This small molecule binds to this protein.
Small molecule (SMILES): COc1cc(CN(C)c2cnc3nc(N)nc(N)c3c2)cc(OC)c1OC

Binding-site contacts:
Ligand atom O4' contacts residue PRO62 of chain 1.A at 3.8 Å.
Ligand atom C4' contacts residue PRO62 of chain 1.A at 3.6 Å (hydrophobic).
Ligand atom N2' contacts residue ALA10 of chain 1.A at 3.7 Å.
Ligand atom C5' contacts residue PHE32 of chain 1.A at 3.6 Å (hydrophobic).
Ligand atom N4' contacts residue ILE8 of chain 1.A at 2.7 Å (h-bond).
Ligand atom C51 contacts residue ASP22 of chain 1.A at 3.2 Å.
Ligand atom C6' contacts residue PHE32 of chain 1.A at 3.8 Å (hydrophobic).
Ligand atom N4' contacts residue TYR122 of chain 1.A at 3.5 Å (h-bond).
Ligand atom N4' contacts residue VAL116 of chain 1.A at 3.1 Å (h-bond).
Ligand atom C4A contacts residue PHE35 of chain 1.A at 3.8 Å (hydrophobic).
Ligand atom C31 contacts residue PHE35 of chain 1.A at 3.8 Å (hydrophobic).
Ligand atom CN' contacts residue SER60 of chain 1.A at 3.7 Å.
Ligand atom N8' contacts residue GLU31 of chain 1.A at 3.7 Å.
Ligand atom C4B contacts residue ILE8 of chain 1.A at 3.7 Å (hydrophobic).
Ligand atom N2' contacts residue GLU31 of chain 1.A at 2.8 Å (salt-bridge).
Ligand atom CN' contacts residue THR57 of chain 1.A at 3.7 Å.
Ligand atom O5' contacts residue PHE32 of chain 1.A at 3.5 Å.
Ligand atom C4B contacts residue PHE35 of chain 1.A at 3.6 Å (hydrophobic).
Ligand atom C2B contacts residue VAL9 of chain 1.A at 3.8 Å (hydrophobic).
Ligand atom N1' contacts residue GLU31 of chain 1.A at 2.9 Å (salt-bridge).
Ligand atom N3' contacts residue PHE35 of chain 1.A at 3.6 Å.
Ligand atom N3' contacts residue VAL9 of chain 1.A at 3.4 Å.
Ligand atom N4' contacts residue VAL9 of chain 1.A at 3.8 Å.
Ligand atom O5' contacts residue PRO62 of chain 1.A at 3.7 Å.
Ligand atom N2' contacts residue VAL9 of chain 1.A at 3.6 Å.
Ligand atom C2B contacts residue ALA10 of chain 1.A at 3.6 Å (hydrophobic).
Ligand atom C41 contacts residue ASN65 of chain 1.A at 3.4 Å.
Ligand atom C2B contacts residue GLU31 of chain 1.A at 3.6 Å.
Ligand atom N3' contacts residue ILE8 of chain 1.A at 3.6 Å.
Ligand atom C7' contacts residue PHE32 of chain 1.A at 3.8 Å (hydrophobic).
Ligand atom N3' contacts residue ALA10 of chain 1.A at 3.6 Å.
Ligand atom C5' contacts residue PRO62 of chain 1.A at 3.6 Å (hydrophobic).
Ligand atom C31 contacts residue LEU68 of chain 1.A at 3.8 Å (hydrophobic).
Ligand atom N1' contacts residue PHE35 of chain 1.A at 3.8 Å.
Ligand atom N2' contacts residue THR137 of chain 1.A at 3.5 Å (h-bond).
Ligand atom N1' contacts residue ALA10 of chain 1.A at 3.7 Å.
Ligand atom C8A contacts residue GLU31 of chain 1.A at 3.8 Å.
Ligand atom CN' contacts residue ILE61 of chain 1.A at 3.7 Å (hydrophobic).
Ligand atom O4' contacts residue ASN65 of chain 1.A at 3.4 Å (h-bond).
Ligand atom C9' contacts residue LEU23 of chain 1.A at 3.6 Å (hydrophobic).

Sequence of chain 1.A:
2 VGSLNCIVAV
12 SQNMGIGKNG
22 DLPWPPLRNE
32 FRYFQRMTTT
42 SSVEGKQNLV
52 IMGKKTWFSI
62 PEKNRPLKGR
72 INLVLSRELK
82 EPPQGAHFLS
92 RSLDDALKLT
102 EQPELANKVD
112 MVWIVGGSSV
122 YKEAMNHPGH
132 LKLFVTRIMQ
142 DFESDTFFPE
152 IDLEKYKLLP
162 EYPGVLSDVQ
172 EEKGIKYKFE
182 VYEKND